Sequence of chain 1.D:
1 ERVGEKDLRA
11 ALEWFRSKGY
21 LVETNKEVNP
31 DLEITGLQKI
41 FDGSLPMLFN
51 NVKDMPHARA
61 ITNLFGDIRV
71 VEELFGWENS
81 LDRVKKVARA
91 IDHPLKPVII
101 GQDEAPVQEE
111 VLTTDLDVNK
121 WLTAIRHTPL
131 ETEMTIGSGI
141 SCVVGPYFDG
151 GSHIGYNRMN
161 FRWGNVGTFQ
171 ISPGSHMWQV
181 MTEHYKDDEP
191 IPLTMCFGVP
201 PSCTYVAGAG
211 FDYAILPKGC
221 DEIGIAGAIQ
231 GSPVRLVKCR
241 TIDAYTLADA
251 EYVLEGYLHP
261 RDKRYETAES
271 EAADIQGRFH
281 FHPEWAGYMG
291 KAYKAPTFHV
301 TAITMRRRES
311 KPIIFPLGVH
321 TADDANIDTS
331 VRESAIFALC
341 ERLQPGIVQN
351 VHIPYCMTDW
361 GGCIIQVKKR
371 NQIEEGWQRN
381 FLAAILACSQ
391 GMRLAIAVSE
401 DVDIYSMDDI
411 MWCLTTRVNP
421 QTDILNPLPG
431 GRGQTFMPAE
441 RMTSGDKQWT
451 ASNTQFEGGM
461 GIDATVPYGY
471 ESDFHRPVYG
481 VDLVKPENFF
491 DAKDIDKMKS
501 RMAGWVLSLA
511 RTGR

The protein below binds the small molecule below.
Small molecule (SMILES): Cc1cc2c3c(c1C)C(C)(C)C[C@@H](O)N3c1c(nc(O)[nH]c1=O)N2C[C@H](O)[C@H](O)[C@H](O)COP(=O)(O)O

Binding-site contacts:
Ligand atom C9 contacts residue ASP324 of chain 1.D at 3.4 Å.
Ligand atom O9 contacts residue GLU222 of chain 1.D at 3.1 Å (salt-bridge).
Ligand atom N3 contacts residue BYC1 of chain 1.Y at 3.4 Å.
Ligand atom O8 contacts residue TYR213 of chain 1.D at 3.2 Å (h-bond).
Ligand atom C6 contacts residue BYC1 of chain 1.Y at 3.4 Å.
Ligand atom O5 contacts residue ALA207 of chain 1.D at 2.8 Å (h-bond).
Ligand atom C3 contacts residue BYC1 of chain 1.Y at 3.5 Å.
Ligand atom O4 contacts residue ALA207 of chain 1.D at 2.9 Å (h-bond).
Ligand atom N4 contacts residue BYC1 of chain 1.Y at 3.3 Å.
Ligand atom O10 contacts residue GLY210 of chain 1.D at 3.3 Å.
Ligand atom O5 contacts residue ALA209 of chain 1.D at 2.5 Å (h-bond).
Ligand atom C5 contacts residue BYC1 of chain 1.Y at 3.5 Å.
Ligand atom N2 contacts residue TYR156 of chain 1.D at 3.3 Å (h-bond).
Ligand atom O4 contacts residue TYR156 of chain 1.D at 3.3 Å (h-bond).
Ligand atom O9 contacts residue HIS153 of chain 1.D at 3.0 Å (h-bond).
Ligand atom O9 contacts residue K1 of chain 1.DA at 2.9 Å.
Ligand atom C20 contacts residue ALA209 of chain 1.D at 3.3 Å (hydrophobic).
Ligand atom O6 contacts residue TYR156 of chain 1.D at 3.5 Å (h-bond).
Ligand atom N1 contacts residue GLN170 of chain 1.D at 2.8 Å (h-bond).
Ligand atom C4 contacts residue TYR156 of chain 1.D at 3.4 Å (hydrophobic).
Ligand atom O3 contacts residue ARG158 of chain 1.D at 2.8 Å (salt-bridge).
Ligand atom C6 contacts residue TYR156 of chain 1.D at 3.5 Å (hydrophobic).
Ligand atom P1 contacts residue TYR213 of chain 1.D at 3.5 Å.
Ligand atom O9 contacts residue HIS176 of chain 1.D at 3.1 Å (h-bond).
Ligand atom C14 contacts residue ASP328 of chain 1.D at 3.3 Å.
Ligand atom O7 contacts residue ALA209 of chain 1.D at 2.9 Å (h-bond).
Ligand atom N2 contacts residue SER172 of chain 1.D at 3.4 Å (h-bond).
Ligand atom O1 contacts residue SER172 of chain 1.D at 2.6 Å (h-bond).
Ligand atom N2 contacts residue BYC1 of chain 1.Y at 3.5 Å (h-bond).
Ligand atom C10 contacts residue BYC1 of chain 1.Y at 3.5 Å.
Ligand atom C1 contacts residue SER172 of chain 1.D at 3.1 Å.
Ligand atom C1 contacts residue TYR156 of chain 1.D at 3.4 Å (hydrophobic).
Ligand atom C14 contacts residue ASP324 of chain 1.D at 3.2 Å.
Ligand atom P1 contacts residue FE1 of chain 1.AA at 3.3 Å.
Ligand atom O3 contacts residue GLN170 of chain 1.D at 3.4 Å.
Ligand atom C15 contacts residue ASP324 of chain 1.D at 3.5 Å.
Ligand atom O9 contacts residue FE1 of chain 1.AA at 2.0 Å.
Ligand atom O8 contacts residue HIS176 of chain 1.D at 2.9 Å (h-bond).
Ligand atom O10 contacts residue TYR213 of chain 1.D at 2.6 Å (h-bond).
Ligand atom C11 contacts residue BYC1 of chain 1.Y at 3.2 Å.